Binding-site contacts:
Ligand atom O7 contacts residue ASN339 of chain 1.A at 3.3 Å (h-bond).
Ligand atom C2 contacts residue ASN339 of chain 1.A at 2.4 Å.
Ligand atom C7 contacts residue ASN339 of chain 1.A at 3.2 Å.
Ligand atom N2 contacts residue ASN339 of chain 1.A at 2.9 Å (h-bond).
Ligand atom C8 contacts residue HIS335 of chain 1.A at 3.7 Å.
Ligand atom O5 contacts residue ASN339 of chain 1.A at 2.5 Å (h-bond).
Ligand atom C4 contacts residue ASN339 of chain 1.A at 4.3 Å.
Ligand atom C1 contacts residue ASN339 of chain 1.A at 1.4 Å.
Ligand atom C5 contacts residue ASN339 of chain 1.A at 3.8 Å.
Ligand atom O7 contacts residue HIS335 of chain 1.A at 4.3 Å.
Ligand atom C3 contacts residue ASN339 of chain 1.A at 3.8 Å.
Ligand atom C8 contacts residue ASN339 of chain 1.A at 4.4 Å.
Ligand atom C1 contacts residue PHE367 of chain 1.A at 4.5 Å (hydrophobic).

This protein binds this small molecule.
Small molecule (SMILES): CC(=O)N[C@@H]1[C@@H](O)[C@H](O)[C@@H](CO)O[C@H]1O

Sequence of chain 1.A:
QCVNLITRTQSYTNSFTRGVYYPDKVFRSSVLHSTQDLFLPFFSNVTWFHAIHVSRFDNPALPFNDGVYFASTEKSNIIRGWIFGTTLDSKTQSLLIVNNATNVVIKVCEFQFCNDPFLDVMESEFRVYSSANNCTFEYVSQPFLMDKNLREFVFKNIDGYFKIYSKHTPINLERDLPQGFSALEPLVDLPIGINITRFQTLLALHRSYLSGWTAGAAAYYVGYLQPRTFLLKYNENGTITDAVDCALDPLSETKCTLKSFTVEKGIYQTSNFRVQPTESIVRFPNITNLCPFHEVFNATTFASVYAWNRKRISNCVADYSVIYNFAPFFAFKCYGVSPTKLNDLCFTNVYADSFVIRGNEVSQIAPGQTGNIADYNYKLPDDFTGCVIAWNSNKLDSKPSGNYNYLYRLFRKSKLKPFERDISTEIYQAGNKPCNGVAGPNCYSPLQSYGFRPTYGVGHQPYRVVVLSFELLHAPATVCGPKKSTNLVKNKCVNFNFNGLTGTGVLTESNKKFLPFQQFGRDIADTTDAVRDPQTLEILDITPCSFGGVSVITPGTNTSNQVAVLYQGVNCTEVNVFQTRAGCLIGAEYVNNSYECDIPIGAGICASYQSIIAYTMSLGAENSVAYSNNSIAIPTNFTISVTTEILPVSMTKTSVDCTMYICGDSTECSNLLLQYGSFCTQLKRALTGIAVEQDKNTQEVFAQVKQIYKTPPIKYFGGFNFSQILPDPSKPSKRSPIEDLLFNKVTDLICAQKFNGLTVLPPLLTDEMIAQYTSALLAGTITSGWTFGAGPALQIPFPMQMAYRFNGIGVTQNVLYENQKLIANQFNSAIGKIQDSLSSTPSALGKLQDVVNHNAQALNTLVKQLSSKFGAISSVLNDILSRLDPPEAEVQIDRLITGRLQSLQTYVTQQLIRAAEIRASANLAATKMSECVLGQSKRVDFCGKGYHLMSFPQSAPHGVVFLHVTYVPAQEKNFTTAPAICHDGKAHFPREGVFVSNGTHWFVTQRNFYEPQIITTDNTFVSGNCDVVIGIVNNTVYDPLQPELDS